Binding-site contacts:
Ligand atom O3' contacts residue SER140 of chain 1.H at 3.4 Å.
Ligand atom N1 contacts residue VAL155 of chain 1.G at 3.4 Å.
Ligand atom O6 contacts residue GLN156 of chain 1.G at 2.9 Å (h-bond).
Ligand atom O8 contacts residue ZN1 of chain 1.EA at 2.1 Å.
Ligand atom C1' contacts residue HIS117 of chain 1.G at 3.5 Å.
Ligand atom O2G contacts residue ARG144 of chain 1.H at 3.1 Å (salt-bridge).
Ligand atom N2 contacts residue GLU157 of chain 1.G at 2.8 Å (salt-bridge).
Ligand atom O3' contacts residue LYS141 of chain 1.H at 2.5 Å (salt-bridge).
Ligand atom N9 contacts residue HIS117 of chain 1.G at 3.5 Å (h-bond).
Ligand atom O8 contacts residue HIS118 of chain 1.G at 3.4 Å (h-bond).
Ligand atom C8 contacts residue CYS115 of chain 1.G at 3.5 Å (hydrophobic).
Ligand atom O5' contacts residue LYS141 of chain 1.H at 3.1 Å (salt-bridge).
Ligand atom N7 contacts residue CYS115 of chain 1.G at 3.0 Å (h-bond).
Ligand atom O6 contacts residue VAL155 of chain 1.G at 3.4 Å.
Ligand atom O1G contacts residue ARG190 of chain 1.G at 2.4 Å (salt-bridge).
Ligand atom O2' contacts residue LEU139 of chain 1.H at 2.6 Å (h-bond).
Ligand atom N3 contacts residue LEU139 of chain 1.H at 3.5 Å (h-bond).
Ligand atom O1B contacts residue HIS118 of chain 1.G at 2.3 Å (h-bond).
Ligand atom O2G contacts residue SER140 of chain 1.H at 2.6 Å (h-bond).
Ligand atom C3' contacts residue LYS141 of chain 1.H at 3.5 Å.
Ligand atom O2' contacts residue GLY138 of chain 1.H at 3.1 Å.
Ligand atom O3B contacts residue LYS141 of chain 1.H at 3.3 Å (salt-bridge).
Ligand atom O8 contacts residue CYS115 of chain 1.G at 3.3 Å (h-bond).
Ligand atom O2' contacts residue SER140 of chain 1.H at 2.4 Å (h-bond).
Ligand atom C2 contacts residue LEU139 of chain 1.H at 3.5 Å (hydrophobic).
Ligand atom PG contacts residue ARG190 of chain 1.G at 3.5 Å.
Ligand atom C5' contacts residue ARG71 of chain 1.K at 3.5 Å.
Ligand atom N1 contacts residue GLU157 of chain 1.G at 3.2 Å (salt-bridge).
Ligand atom O1A contacts residue ARG71 of chain 1.K at 3.3 Å (salt-bridge).
Ligand atom O6 contacts residue HIS184 of chain 1.G at 3.3 Å.
Ligand atom O3G contacts residue ARG144 of chain 1.H at 2.5 Å (salt-bridge).
Ligand atom O8 contacts residue CYS186 of chain 1.G at 3.2 Å (h-bond).
Ligand atom N7 contacts residue ZN1 of chain 1.EA at 3.4 Å.
Ligand atom C8 contacts residue ZN1 of chain 1.EA at 3.0 Å.
Ligand atom O4' contacts residue HIS117 of chain 1.G at 2.5 Å (h-bond).
Ligand atom O2A contacts residue LYS141 of chain 1.H at 3.0 Å (salt-bridge).
Ligand atom PG contacts residue ARG144 of chain 1.H at 3.4 Å.
Ligand atom C4' contacts residue HIS117 of chain 1.G at 3.5 Å.
Ligand atom O2G contacts residue LYS141 of chain 1.H at 3.3 Å (salt-bridge).
Ligand atom C2 contacts residue GLU157 of chain 1.G at 3.5 Å.

This protein binds this small molecule.
Small molecule (SMILES): Nc1nc2c([nH]c(=O)n2[C@@H]2O[C@H](CO[P](=O)(O)O[P](=O)(O)OP(=O)(O)O)[C@@H](O)[C@H]2O)c(=O)[nH]1

Sequence of chain 1.K:
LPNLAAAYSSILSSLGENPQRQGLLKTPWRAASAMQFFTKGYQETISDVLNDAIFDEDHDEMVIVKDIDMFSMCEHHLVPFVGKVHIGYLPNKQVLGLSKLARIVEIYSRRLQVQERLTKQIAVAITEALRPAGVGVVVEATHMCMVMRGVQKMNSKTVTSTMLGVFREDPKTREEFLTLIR

Sequence of chain 1.H:
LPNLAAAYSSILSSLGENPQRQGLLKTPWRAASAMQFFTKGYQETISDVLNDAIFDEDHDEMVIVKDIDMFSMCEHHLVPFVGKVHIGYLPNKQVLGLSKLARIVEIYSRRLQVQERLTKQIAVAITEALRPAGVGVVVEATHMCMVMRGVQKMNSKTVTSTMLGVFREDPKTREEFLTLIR

Sequence of chain 1.G:
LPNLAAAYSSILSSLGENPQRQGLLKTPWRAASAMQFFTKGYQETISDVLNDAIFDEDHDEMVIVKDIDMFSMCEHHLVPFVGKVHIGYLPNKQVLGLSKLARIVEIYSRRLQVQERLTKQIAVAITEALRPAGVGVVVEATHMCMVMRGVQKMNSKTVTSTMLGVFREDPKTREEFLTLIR